This protein binds this small molecule.
Small molecule (SMILES): CC(C)(C)S(=O)(=O)C[C@H](C1CC1)N1C(=O)[C@@H](CC(=O)O)O[C@H](c2cccc(Cl)c2)[C@H]1c1ccc(Cl)cc1

Sequence of chain 1.C:
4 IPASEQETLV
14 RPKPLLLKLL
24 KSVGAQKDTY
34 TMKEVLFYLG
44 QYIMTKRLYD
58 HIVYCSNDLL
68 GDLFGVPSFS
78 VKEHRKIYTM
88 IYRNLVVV

Binding-site contacts:
Ligand atom C22 contacts residue ILE46 of chain 1.C at 3.7 Å (hydrophobic).
Ligand atom C2 contacts residue ILE46 of chain 1.C at 3.9 Å (hydrophobic).
Ligand atom C27 contacts residue MET47 of chain 1.C at 3.7 Å (hydrophobic).
Ligand atom O3 contacts residue LYS79 of chain 1.C at 4.1 Å.
Ligand atom C13 contacts residue LEU39 of chain 1.C at 3.5 Å (hydrophobic).
Ligand atom CL2 contacts residue TYR85 of chain 1.C at 3.7 Å.
Ligand atom C22 contacts residue VAL78 of chain 1.C at 3.7 Å (hydrophobic).
Ligand atom C26 contacts residue HIS81 of chain 1.C at 3.8 Å.
Ligand atom O4 contacts residue HIS81 of chain 1.C at 2.8 Å (h-bond).
Ligand atom C25 contacts residue VAL78 of chain 1.C at 3.4 Å (hydrophobic).
Ligand atom C27 contacts residue ILE46 of chain 1.C at 3.6 Å (hydrophobic).
Ligand atom C13 contacts residue HIS81 of chain 1.C at 3.5 Å.
Ligand atom CL1 contacts residue ILE46 of chain 1.C at 3.6 Å.
Ligand atom C16 contacts residue VAL78 of chain 1.C at 3.9 Å (hydrophobic).
Ligand atom C9 contacts residue HIS81 of chain 1.C at 3.8 Å.
Ligand atom C27 contacts residue TYR52 of chain 1.C at 3.8 Å (hydrophobic).
Ligand atom C27 contacts residue GLY43 of chain 1.C at 3.8 Å.
Ligand atom CL2 contacts residue LEU39 of chain 1.C at 3.6 Å.
Ligand atom C1 contacts residue PHE76 of chain 1.C at 4.1 Å (hydrophobic).
Ligand atom C4 contacts residue GLY43 of chain 1.C at 4.0 Å.
Ligand atom C16 contacts residue TYR52 of chain 1.C at 4.0 Å (hydrophobic).
Ligand atom CL2 contacts residue HIS81 of chain 1.C at 3.6 Å.
Ligand atom C3 contacts residue LEU39 of chain 1.C at 3.5 Å (hydrophobic).
Ligand atom C12 contacts residue LEU39 of chain 1.C at 3.6 Å (hydrophobic).
Ligand atom CL1 contacts residue PHE76 of chain 1.C at 4.1 Å.
Ligand atom CL1 contacts residue ILE84 of chain 1.C at 3.8 Å.
Ligand atom C12 contacts residue HIS81 of chain 1.C at 3.9 Å.
Ligand atom O6 contacts residue GLY43 of chain 1.C at 3.5 Å.
Ligand atom C21 contacts residue GLN44 of chain 1.C at 4.0 Å.
Ligand atom O4 contacts residue VAL78 of chain 1.C at 3.7 Å.
Ligand atom C8 contacts residue VAL78 of chain 1.C at 4.1 Å (hydrophobic).
Ligand atom C14 contacts residue HIS81 of chain 1.C at 3.6 Å.
Ligand atom CL2 contacts residue ILE84 of chain 1.C at 3.9 Å.
Ligand atom C26 contacts residue VAL78 of chain 1.C at 3.7 Å (hydrophobic).
Ligand atom C4 contacts residue LEU39 of chain 1.C at 3.4 Å (hydrophobic).
Ligand atom C3 contacts residue GLY43 of chain 1.C at 3.8 Å.
Ligand atom C1 contacts residue ILE46 of chain 1.C at 4.1 Å (hydrophobic).
Ligand atom C6 contacts residue ILE84 of chain 1.C at 4.1 Å (hydrophobic).
Ligand atom C1 contacts residue ILE84 of chain 1.C at 3.7 Å (hydrophobic).
Ligand atom CL1 contacts residue LEU42 of chain 1.C at 4.1 Å.